Binding-site contacts:
Ligand atom O3 contacts residue GLY201 of chain 2.B at 3.8 Å.
Ligand atom C6 contacts residue TRP649 of chain 1.B at 3.9 Å (hydrophobic).
Ligand atom O6 contacts residue TYR663 of chain 1.B at 3.7 Å.
Ligand atom C6 contacts residue VAL648 of chain 1.B at 3.5 Å (hydrophobic).
Ligand atom C6 contacts residue PRO652 of chain 1.B at 3.7 Å (hydrophobic).
Ligand atom O6 contacts residue PRO652 of chain 1.B at 3.2 Å.
Ligand atom C2 contacts residue ASN56 of chain 1.B at 2.4 Å.
Ligand atom C6 contacts residue LEU647 of chain 1.B at 3.9 Å (hydrophobic).
Ligand atom O6 contacts residue LYS403 of chain 1.B at 3.2 Å (salt-bridge).
Ligand atom O5 contacts residue LEU647 of chain 1.B at 3.5 Å.
Ligand atom C5 contacts residue ASN56 of chain 1.B at 3.6 Å.
Ligand atom O2 contacts residue GLY201 of chain 2.B at 3.9 Å.
Ligand atom O6 contacts residue TRP649 of chain 1.B at 3.7 Å.
Ligand atom C4 contacts residue TRP649 of chain 1.B at 3.9 Å (hydrophobic).
Ligand atom C3 contacts residue TRP649 of chain 1.B at 3.9 Å (hydrophobic).
Ligand atom C2 contacts residue LEU647 of chain 1.B at 4.0 Å (hydrophobic).
Ligand atom O6 contacts residue TYR207 of chain 2.B at 3.4 Å (h-bond).
Ligand atom O5 contacts residue TRP649 of chain 1.B at 3.4 Å.
Ligand atom O2 contacts residue ALA200 of chain 2.B at 3.5 Å.
Ligand atom C5 contacts residue TRP649 of chain 1.B at 3.8 Å (hydrophobic).
Ligand atom C7 contacts residue ASN56 of chain 1.B at 3.5 Å.
Ligand atom C2 contacts residue TRP649 of chain 1.B at 3.8 Å (hydrophobic).
Ligand atom O5 contacts residue ALA200 of chain 2.B at 3.8 Å.
Ligand atom C4 contacts residue LEU647 of chain 1.B at 3.8 Å (hydrophobic).
Ligand atom O6 contacts residue VAL648 of chain 1.B at 4.0 Å.
Ligand atom O5 contacts residue ASN56 of chain 1.B at 2.3 Å (h-bond).
Ligand atom O4 contacts residue TRP649 of chain 1.B at 3.6 Å.
Ligand atom C6 contacts residue TYR207 of chain 2.B at 3.5 Å (hydrophobic).
Ligand atom C1 contacts residue TRP649 of chain 1.B at 3.8 Å (hydrophobic).
Ligand atom O7 contacts residue ASN56 of chain 1.B at 3.8 Å.
Ligand atom O3 contacts residue TRP649 of chain 1.B at 3.4 Å.
Ligand atom C1 contacts residue ASN56 of chain 1.B at 1.4 Å.
Ligand atom N2 contacts residue ASN56 of chain 1.B at 2.9 Å (h-bond).
Ligand atom C4 contacts residue GLY201 of chain 2.B at 3.6 Å.
Ligand atom O7 contacts residue ALA200 of chain 2.B at 3.9 Å.
Ligand atom C5 contacts residue LEU647 of chain 1.B at 4.0 Å (hydrophobic).
Ligand atom C3 contacts residue ASN56 of chain 1.B at 3.7 Å.
Ligand atom O5 contacts residue TRP649 of chain 1.B at 3.4 Å.
Ligand atom O5 contacts residue LYS403 of chain 1.B at 4.0 Å.
Ligand atom O6 contacts residue TRP649 of chain 1.B at 4.0 Å.

The protein below binds the small molecule below.
Small molecule (SMILES): CC(=O)N[C@H]1[C@H](O[C@H]2[C@H](O)[C@@H](NC(C)=O)CO[C@@H]2CO)O[C@H](CO)[C@@H](O[C@@H]2O[C@H](CO[C@H]3O[C@H](CO)[C@@H](O)[C@H](O[C@H]4O[C@H](CO)[C@@H](O)[C@H](O)[C@@H]4O)[C@@H]3O)[C@@H](O)[C@H](O[C@H]3O[C@H](CO)[C@@H](O)[C@H](O)[C@@H]3O)[C@@H]2O)[C@@H]1O

Sequence of chain 1.B:
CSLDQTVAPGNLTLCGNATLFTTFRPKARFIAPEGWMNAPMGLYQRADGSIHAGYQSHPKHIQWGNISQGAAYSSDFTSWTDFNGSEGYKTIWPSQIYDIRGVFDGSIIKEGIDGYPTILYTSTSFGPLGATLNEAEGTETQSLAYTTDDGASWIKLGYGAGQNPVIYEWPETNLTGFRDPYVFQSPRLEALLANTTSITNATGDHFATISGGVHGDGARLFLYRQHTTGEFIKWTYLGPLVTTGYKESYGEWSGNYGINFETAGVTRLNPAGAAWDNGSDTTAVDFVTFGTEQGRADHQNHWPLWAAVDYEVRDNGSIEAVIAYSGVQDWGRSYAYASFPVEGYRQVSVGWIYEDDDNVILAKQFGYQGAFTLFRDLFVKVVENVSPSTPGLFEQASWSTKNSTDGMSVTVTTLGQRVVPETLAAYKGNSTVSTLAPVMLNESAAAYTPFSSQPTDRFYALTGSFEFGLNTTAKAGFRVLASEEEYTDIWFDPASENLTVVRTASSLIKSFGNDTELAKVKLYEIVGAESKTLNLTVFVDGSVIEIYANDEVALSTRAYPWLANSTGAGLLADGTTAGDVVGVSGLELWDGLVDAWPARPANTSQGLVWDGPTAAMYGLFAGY

Sequence of chain 2.B:
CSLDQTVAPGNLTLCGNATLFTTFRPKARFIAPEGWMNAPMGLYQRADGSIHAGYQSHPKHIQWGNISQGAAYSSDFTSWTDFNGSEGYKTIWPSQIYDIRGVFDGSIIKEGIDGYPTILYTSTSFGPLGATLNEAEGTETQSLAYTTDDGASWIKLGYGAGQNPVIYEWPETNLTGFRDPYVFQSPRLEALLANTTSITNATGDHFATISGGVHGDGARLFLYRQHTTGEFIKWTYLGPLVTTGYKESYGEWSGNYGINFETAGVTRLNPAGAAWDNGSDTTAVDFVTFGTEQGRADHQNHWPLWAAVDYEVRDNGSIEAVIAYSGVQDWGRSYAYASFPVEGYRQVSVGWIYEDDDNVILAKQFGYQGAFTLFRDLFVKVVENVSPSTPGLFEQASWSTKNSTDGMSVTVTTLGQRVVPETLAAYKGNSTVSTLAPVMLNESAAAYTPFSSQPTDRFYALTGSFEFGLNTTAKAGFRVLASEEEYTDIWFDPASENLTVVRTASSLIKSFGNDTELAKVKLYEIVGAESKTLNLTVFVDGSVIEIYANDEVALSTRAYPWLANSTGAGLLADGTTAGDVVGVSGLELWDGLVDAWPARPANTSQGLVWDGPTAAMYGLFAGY